The small molecule below binds the protein below.
Small molecule (SMILES): C[C@H](N)C(=O)N[C@@H](C)C(=O)N[C@@H](C)C=O

Binding-site contacts:
Ligand atom CB contacts residue GLN363 of chain 1.B at 4.3 Å.
Ligand atom O contacts residue GLU341 of chain 1.B at 4.3 Å.
Ligand atom N contacts residue TYR609 of chain 1.B at 3.5 Å (h-bond).
Ligand atom C contacts residue GLU341 of chain 1.B at 3.3 Å.
Ligand atom CA contacts residue GLY339 of chain 1.B at 3.5 Å.
Ligand atom CB contacts residue GLU341 of chain 1.B at 3.1 Å.
Ligand atom C contacts residue TYR609 of chain 1.B at 4.5 Å (hydrophobic).
Ligand atom CB contacts residue HIS336 of chain 1.B at 4.3 Å.
Ligand atom N contacts residue GLY339 of chain 1.B at 3.9 Å.
Ligand atom CB contacts residue VAL360 of chain 1.B at 4.0 Å (hydrophobic).
Ligand atom C contacts residue GLY361 of chain 1.B at 3.7 Å.
Ligand atom C contacts residue GLY339 of chain 1.B at 4.2 Å.
Ligand atom O contacts residue GLY361 of chain 1.B at 2.8 Å (h-bond).
Ligand atom CA contacts residue TYR609 of chain 1.B at 3.5 Å (hydrophobic).
Ligand atom CB contacts residue LEU359 of chain 1.B at 3.0 Å (hydrophobic).
Ligand atom CA contacts residue GLU341 of chain 1.B at 3.5 Å.
Ligand atom CA contacts residue GLY361 of chain 1.B at 3.5 Å.
Ligand atom O contacts residue VAL360 of chain 1.B at 3.5 Å.
Ligand atom CB contacts residue GLY361 of chain 1.B at 4.0 Å.
Ligand atom CB contacts residue TYR609 of chain 1.B at 4.3 Å (hydrophobic).
Ligand atom CB contacts residue GLY339 of chain 1.B at 2.7 Å.
Ligand atom C contacts residue LEU359 of chain 1.B at 4.2 Å (hydrophobic).
Ligand atom C contacts residue VAL360 of chain 1.B at 4.4 Å (hydrophobic).
Ligand atom O contacts residue GLY339 of chain 1.B at 3.8 Å.
Ligand atom CA contacts residue LEU359 of chain 1.B at 4.2 Å (hydrophobic).
Ligand atom N contacts residue GLY361 of chain 1.B at 2.9 Å (h-bond).
Ligand atom CB contacts residue GLY335 of chain 1.B at 3.8 Å.
Ligand atom O contacts residue LEU359 of chain 1.B at 4.1 Å.

Sequence of chain 1.B:
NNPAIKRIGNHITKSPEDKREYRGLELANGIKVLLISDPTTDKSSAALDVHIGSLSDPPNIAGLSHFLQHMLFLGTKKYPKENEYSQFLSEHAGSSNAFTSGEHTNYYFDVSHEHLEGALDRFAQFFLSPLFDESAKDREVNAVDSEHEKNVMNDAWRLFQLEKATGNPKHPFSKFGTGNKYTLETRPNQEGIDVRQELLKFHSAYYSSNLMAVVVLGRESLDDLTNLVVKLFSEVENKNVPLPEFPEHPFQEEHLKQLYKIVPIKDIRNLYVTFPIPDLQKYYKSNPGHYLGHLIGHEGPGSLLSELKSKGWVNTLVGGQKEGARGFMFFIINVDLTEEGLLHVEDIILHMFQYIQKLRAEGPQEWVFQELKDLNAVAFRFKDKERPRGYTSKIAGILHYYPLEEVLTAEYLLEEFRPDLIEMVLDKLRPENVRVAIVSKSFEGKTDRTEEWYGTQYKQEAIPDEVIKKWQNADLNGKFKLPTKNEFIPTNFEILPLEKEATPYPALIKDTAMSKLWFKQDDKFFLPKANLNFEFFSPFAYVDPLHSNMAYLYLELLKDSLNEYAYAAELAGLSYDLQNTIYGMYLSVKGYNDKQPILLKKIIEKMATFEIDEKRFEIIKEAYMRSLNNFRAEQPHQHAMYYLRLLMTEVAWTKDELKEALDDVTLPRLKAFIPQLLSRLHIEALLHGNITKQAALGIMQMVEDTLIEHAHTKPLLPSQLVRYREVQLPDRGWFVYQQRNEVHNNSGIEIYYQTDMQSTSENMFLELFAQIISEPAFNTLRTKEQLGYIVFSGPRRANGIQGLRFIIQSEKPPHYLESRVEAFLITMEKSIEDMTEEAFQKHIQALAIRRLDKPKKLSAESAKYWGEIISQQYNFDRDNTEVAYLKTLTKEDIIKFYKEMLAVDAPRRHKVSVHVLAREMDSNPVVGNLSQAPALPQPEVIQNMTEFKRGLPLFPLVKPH